Sequence of chain 1.I:
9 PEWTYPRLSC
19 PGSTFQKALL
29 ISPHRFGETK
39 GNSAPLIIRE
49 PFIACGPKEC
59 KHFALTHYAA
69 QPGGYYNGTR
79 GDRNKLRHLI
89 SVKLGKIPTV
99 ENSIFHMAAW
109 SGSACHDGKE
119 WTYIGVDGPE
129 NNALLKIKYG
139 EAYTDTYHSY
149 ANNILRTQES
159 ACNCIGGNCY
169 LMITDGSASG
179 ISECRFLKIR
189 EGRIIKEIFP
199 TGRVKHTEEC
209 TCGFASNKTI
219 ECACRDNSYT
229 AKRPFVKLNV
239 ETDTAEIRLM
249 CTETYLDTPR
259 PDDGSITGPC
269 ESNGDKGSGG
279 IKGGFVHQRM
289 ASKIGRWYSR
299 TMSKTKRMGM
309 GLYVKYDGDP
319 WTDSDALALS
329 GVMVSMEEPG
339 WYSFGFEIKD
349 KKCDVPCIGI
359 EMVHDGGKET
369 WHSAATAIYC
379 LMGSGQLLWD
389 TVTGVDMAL

Binding-site contacts:
Ligand atom O1A contacts residue ARG47 of chain 1.I at 3.4 Å (salt-bridge).
Ligand atom C7 contacts residue ASP80 of chain 1.I at 3.6 Å.
Ligand atom O1B contacts residue ARG223 of chain 1.I at 2.8 Å (salt-bridge).
Ligand atom C91 contacts residue ILE152 of chain 1.I at 3.9 Å (hydrophobic).
Ligand atom O1B contacts residue ARG305 of chain 1.I at 2.9 Å (salt-bridge).
Ligand atom C3 contacts residue TYR340 of chain 1.I at 3.4 Å (hydrophobic).
Ligand atom O10 contacts residue ARG81 of chain 1.I at 2.3 Å (salt-bridge).
Ligand atom C8 contacts residue GLU206 of chain 1.I at 3.5 Å.
Ligand atom C3 contacts residue ARG47 of chain 1.I at 3.3 Å.
Ligand atom C81 contacts residue GLU206 of chain 1.I at 2.9 Å.
Ligand atom C6 contacts residue TYR340 of chain 1.I at 3.8 Å (hydrophobic).
Ligand atom C1 contacts residue ARG305 of chain 1.I at 3.6 Å.
Ligand atom O1A contacts residue TYR340 of chain 1.I at 3.1 Å (h-bond).
Ligand atom O1A contacts residue ARG305 of chain 1.I at 2.8 Å (salt-bridge).
Ligand atom C4 contacts residue TYR340 of chain 1.I at 3.6 Å (hydrophobic).
Ligand atom C4 contacts residue GLU48 of chain 1.I at 3.0 Å.
Ligand atom C3 contacts residue ASP80 of chain 1.I at 3.1 Å.
Ligand atom C5 contacts residue ASP80 of chain 1.I at 3.1 Å.
Ligand atom C4 contacts residue ASP80 of chain 1.I at 3.2 Å.
Ligand atom N4 contacts residue GLU48 of chain 1.I at 2.2 Å (salt-bridge).
Ligand atom C82 contacts residue ARG223 of chain 1.I at 3.3 Å.
Ligand atom O1B contacts residue TYR340 of chain 1.I at 3.5 Å (h-bond).
Ligand atom C3 contacts residue GLU48 of chain 1.I at 3.4 Å.
Ligand atom C2 contacts residue ASP80 of chain 1.I at 3.6 Å.
Ligand atom C6 contacts residue ASP80 of chain 1.I at 4.0 Å.
Ligand atom C91 contacts residue ARG81 of chain 1.I at 3.8 Å.
Ligand atom C81 contacts residue ARG223 of chain 1.I at 3.8 Å.
Ligand atom C9 contacts residue GLU206 of chain 1.I at 4.0 Å.
Ligand atom C11 contacts residue TRP108 of chain 1.I at 4.0 Å (hydrophobic).
Ligand atom C2 contacts residue TYR340 of chain 1.I at 3.4 Å (hydrophobic).
Ligand atom C7 contacts residue TYR340 of chain 1.I at 3.9 Å (hydrophobic).
Ligand atom C82 contacts residue ASN225 of chain 1.I at 3.4 Å.
Ligand atom C1 contacts residue ARG223 of chain 1.I at 3.8 Å.
Ligand atom C9 contacts residue ARG154 of chain 1.I at 3.8 Å.
Ligand atom C11 contacts residue ARG154 of chain 1.I at 3.6 Å.
Ligand atom N4 contacts residue ASP80 of chain 1.I at 2.5 Å (salt-bridge).
Ligand atom C1 contacts residue TYR340 of chain 1.I at 3.2 Å (hydrophobic).
Ligand atom C91 contacts residue ARG154 of chain 1.I at 3.5 Å.
Ligand atom C10 contacts residue ARG81 of chain 1.I at 3.3 Å.
Ligand atom O10 contacts residue ASP80 of chain 1.I at 3.1 Å.

This small molecule binds to this protein.
Small molecule (SMILES): CCC(CC)O[C@@H]1C=C(C(=O)O)C[C@H](N)[C@H]1NC(C)=O